A small-molecule ligand and the protein it binds are described below.
Small molecule (SMILES): CC(=O)N[C@@H]1[C@@H](O)[C@H](O)[C@@H](CO)O[C@H]1O

Sequence of chain 3.A:
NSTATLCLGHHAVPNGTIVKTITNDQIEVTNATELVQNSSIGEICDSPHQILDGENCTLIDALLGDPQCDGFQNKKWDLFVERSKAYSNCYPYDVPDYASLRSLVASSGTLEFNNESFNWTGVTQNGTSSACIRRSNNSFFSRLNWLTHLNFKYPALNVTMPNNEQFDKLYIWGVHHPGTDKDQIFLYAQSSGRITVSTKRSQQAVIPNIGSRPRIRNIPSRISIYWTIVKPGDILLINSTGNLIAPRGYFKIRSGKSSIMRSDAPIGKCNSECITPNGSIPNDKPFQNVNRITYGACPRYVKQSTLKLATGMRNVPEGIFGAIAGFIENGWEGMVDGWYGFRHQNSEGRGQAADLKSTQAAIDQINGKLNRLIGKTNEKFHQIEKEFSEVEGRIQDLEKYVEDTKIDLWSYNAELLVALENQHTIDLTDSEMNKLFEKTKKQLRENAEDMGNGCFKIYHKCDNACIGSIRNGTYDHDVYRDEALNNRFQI

Binding-site contacts:
Ligand atom C7 contacts residue ASN290 of chain 3.A at 3.1 Å.
Ligand atom C4 contacts residue ASN290 of chain 3.A at 4.1 Å.
Ligand atom C5 contacts residue ASN290 of chain 3.A at 3.7 Å.
Ligand atom C1 contacts residue VAL302 of chain 3.A at 3.4 Å (hydrophobic).
Ligand atom C1 contacts residue ASN303 of chain 3.A at 3.9 Å.
Ligand atom O5 contacts residue VAL302 of chain 3.A at 4.4 Å.
Ligand atom C3 contacts residue ASN290 of chain 3.A at 3.7 Å.
Ligand atom C8 contacts residue ASN290 of chain 3.A at 4.3 Å.
Ligand atom O5 contacts residue ASN290 of chain 3.A at 2.4 Å (h-bond).
Ligand atom C2 contacts residue VAL302 of chain 3.A at 3.8 Å (hydrophobic).
Ligand atom O6 contacts residue GLU403 of chain 3.A at 3.5 Å (salt-bridge).
Ligand atom C3 contacts residue VAL302 of chain 3.A at 4.0 Å (hydrophobic).
Ligand atom C2 contacts residue ASN290 of chain 3.A at 2.3 Å.
Ligand atom N2 contacts residue ASN290 of chain 3.A at 2.7 Å (h-bond).
Ligand atom O7 contacts residue ASN290 of chain 3.A at 3.1 Å (h-bond).
Ligand atom C8 contacts residue VAL302 of chain 3.A at 4.0 Å (hydrophobic).
Ligand atom N2 contacts residue VAL302 of chain 3.A at 3.4 Å (h-bond).
Ligand atom C8 contacts residue SER51 of chain 3.A at 4.5 Å.
Ligand atom C1 contacts residue ASN290 of chain 3.A at 1.4 Å.
Ligand atom O6 contacts residue ASN303 of chain 3.A at 3.6 Å.
Ligand atom C6 contacts residue ASN303 of chain 3.A at 4.4 Å.
Ligand atom C8 contacts residue ASN50 of chain 3.A at 3.6 Å.
Ligand atom O5 contacts residue ASN303 of chain 3.A at 3.7 Å.
Ligand atom C7 contacts residue VAL302 of chain 3.A at 4.3 Å (hydrophobic).
Ligand atom C5 contacts residue ASN303 of chain 3.A at 4.0 Å.